Sequence of chain 1.C:
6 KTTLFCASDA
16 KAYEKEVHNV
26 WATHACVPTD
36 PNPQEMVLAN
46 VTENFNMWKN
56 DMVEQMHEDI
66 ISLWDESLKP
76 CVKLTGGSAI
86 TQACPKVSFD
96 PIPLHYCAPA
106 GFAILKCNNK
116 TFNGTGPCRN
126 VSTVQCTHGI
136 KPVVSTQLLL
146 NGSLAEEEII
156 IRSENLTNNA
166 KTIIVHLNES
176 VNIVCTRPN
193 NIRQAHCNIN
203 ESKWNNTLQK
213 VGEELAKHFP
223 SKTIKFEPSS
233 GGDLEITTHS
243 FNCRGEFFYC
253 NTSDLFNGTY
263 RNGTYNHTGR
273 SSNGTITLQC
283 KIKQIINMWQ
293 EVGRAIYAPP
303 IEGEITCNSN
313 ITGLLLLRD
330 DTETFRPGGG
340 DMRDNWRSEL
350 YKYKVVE

A protein and the small-molecule ligand that binds it are described below.
Small molecule (SMILES): CC(=O)N[C@@H]1[C@@H](O)[C@H](O)[C@@H](CO)O[C@H]1O

Binding-site contacts:
Ligand atom O6 contacts residue GLU153 of chain 1.C at 3.7 Å.
Ligand atom C3 contacts residue ASN173 of chain 1.C at 3.8 Å.
Ligand atom C1 contacts residue ASN173 of chain 1.C at 1.4 Å.
Ligand atom C8 contacts residue ASN173 of chain 1.C at 4.1 Å.
Ligand atom C1 contacts residue ILE154 of chain 1.C at 3.9 Å (hydrophobic).
Ligand atom C6 contacts residue GLU216 of chain 1.C at 3.1 Å.
Ligand atom C6 contacts residue LYS212 of chain 1.C at 4.3 Å.
Ligand atom C8 contacts residue GLU174 of chain 1.C at 2.8 Å.
Ligand atom O5 contacts residue ILE154 of chain 1.C at 3.2 Å (h-bond).
Ligand atom O4 contacts residue LYS212 of chain 1.C at 3.5 Å.
Ligand atom C2 contacts residue GLU153 of chain 1.C at 4.4 Å.
Ligand atom C1 contacts residue GLU152 of chain 1.C at 3.6 Å.
Ligand atom O7 contacts residue ASN173 of chain 1.C at 4.3 Å.
Ligand atom C4 contacts residue ASN173 of chain 1.C at 4.3 Å.
Ligand atom N2 contacts residue GLU152 of chain 1.C at 3.8 Å.
Ligand atom C5 contacts residue ASN173 of chain 1.C at 3.7 Å.
Ligand atom C6 contacts residue ILE154 of chain 1.C at 4.2 Å (hydrophobic).
Ligand atom O6 contacts residue GLU216 of chain 1.C at 2.3 Å (salt-bridge).
Ligand atom C4 contacts residue LYS212 of chain 1.C at 4.3 Å.
Ligand atom O5 contacts residue GLU152 of chain 1.C at 4.2 Å.
Ligand atom C5 contacts residue ILE154 of chain 1.C at 4.3 Å (hydrophobic).
Ligand atom O5 contacts residue GLU153 of chain 1.C at 3.5 Å.
Ligand atom O5 contacts residue ASN173 of chain 1.C at 2.5 Å (h-bond).
Ligand atom C2 contacts residue ASN173 of chain 1.C at 2.4 Å.
Ligand atom O7 contacts residue GLU174 of chain 1.C at 4.1 Å.
Ligand atom N2 contacts residue ASN173 of chain 1.C at 2.8 Å (h-bond).
Ligand atom C5 contacts residue LYS212 of chain 1.C at 4.0 Å.
Ligand atom O6 contacts residue ILE154 of chain 1.C at 3.1 Å (h-bond).
Ligand atom C7 contacts residue ASN173 of chain 1.C at 3.5 Å.
Ligand atom C7 contacts residue GLU174 of chain 1.C at 3.8 Å.
Ligand atom C1 contacts residue GLU153 of chain 1.C at 3.9 Å.
Ligand atom C2 contacts residue GLU152 of chain 1.C at 3.7 Å.